A protein and the small-molecule ligand that binds it are described below.
Small molecule (SMILES): CCC(=O)Nc1ccc(CN2C(=O)N(c3cc(OC)cc(OC)c3)Cc3cnc(Nc4ccc(N5CCN(C)CC5)cc4)nc32)cc1

Binding-site contacts:
Ligand atom C17 contacts residue MET94 of chain 1.B at 3.1 Å (hydrophobic).
Ligand atom C10 contacts residue THR91 of chain 1.B at 3.4 Å.
Ligand atom C01 contacts residue LEU146 of chain 1.B at 3.5 Å (hydrophobic).
Ligand atom N02 contacts residue MET94 of chain 1.B at 3.0 Å (h-bond).
Ligand atom C16 contacts residue TYR93 of chain 1.B at 3.6 Å (hydrophobic).
Ligand atom C05 contacts residue LEU146 of chain 1.B at 3.7 Å (hydrophobic).
Ligand atom C06 contacts residue LEU146 of chain 1.B at 3.3 Å (hydrophobic).
Ligand atom O35 contacts residue VAL34 of chain 1.B at 3.6 Å.
Ligand atom O32 contacts residue ASP157 of chain 1.B at 2.7 Å (salt-bridge).
Ligand atom C45 contacts residue SER98 of chain 1.B at 3.4 Å.
Ligand atom N07 contacts residue VAL34 of chain 1.B at 3.6 Å.
Ligand atom O31 contacts residue LYS48 of chain 1.B at 3.2 Å.
Ligand atom O47 contacts residue ASP101 of chain 1.B at 3.0 Å (salt-bridge).
Ligand atom N11 contacts residue TYR93 of chain 1.B at 3.3 Å.
Ligand atom C36 contacts residue VAL34 of chain 1.B at 3.6 Å (hydrophobic).
Ligand atom C39 contacts residue LEU146 of chain 1.B at 3.6 Å (hydrophobic).
Ligand atom C10 contacts residue LEU146 of chain 1.B at 3.6 Å (hydrophobic).
Ligand atom C44 contacts residue SER98 of chain 1.B at 3.6 Å.
Ligand atom C14 contacts residue LEU26 of chain 1.B at 3.6 Å (hydrophobic).
Ligand atom C15 contacts residue LEU26 of chain 1.B at 3.5 Å (hydrophobic).
Ligand atom C06 contacts residue ALA46 of chain 1.B at 3.7 Å (hydrophobic).
Ligand atom C27 contacts residue ASP157 of chain 1.B at 3.4 Å.
Ligand atom C17 contacts residue TYR93 of chain 1.B at 3.2 Å (hydrophobic).
Ligand atom C01 contacts residue GLU92 of chain 1.B at 3.3 Å.
Ligand atom C45 contacts residue ASP101 of chain 1.B at 3.2 Å.
Ligand atom C34 contacts residue MET67 of chain 1.B at 3.5 Å (hydrophobic).
Ligand atom C38 contacts residue LEU146 of chain 1.B at 3.5 Å (hydrophobic).
Ligand atom C46 contacts residue SER98 of chain 1.B at 3.4 Å.
Ligand atom C34 contacts residue GLU63 of chain 1.B at 3.6 Å.
Ligand atom C33 contacts residue GLU63 of chain 1.B at 3.4 Å.
Ligand atom C34 contacts residue PHE158 of chain 1.B at 3.7 Å (hydrophobic).
Ligand atom C16 contacts residue LEU26 of chain 1.B at 3.7 Å (hydrophobic).
Ligand atom C34 contacts residue ASP157 of chain 1.B at 3.2 Å.
Ligand atom N11 contacts residue MET94 of chain 1.B at 2.8 Å (h-bond).
Ligand atom C01 contacts residue ALA46 of chain 1.B at 3.5 Å (hydrophobic).
Ligand atom C44 contacts residue ASP101 of chain 1.B at 3.5 Å.
Ligand atom O32 contacts residue ALA156 of chain 1.B at 3.3 Å.
Ligand atom C12 contacts residue MET94 of chain 1.B at 3.3 Å (hydrophobic).
Ligand atom C46 contacts residue ALA143 of chain 1.B at 3.6 Å (hydrophobic).
Ligand atom C33 contacts residue MET67 of chain 1.B at 3.5 Å (hydrophobic).

Sequence of chain 1.B:
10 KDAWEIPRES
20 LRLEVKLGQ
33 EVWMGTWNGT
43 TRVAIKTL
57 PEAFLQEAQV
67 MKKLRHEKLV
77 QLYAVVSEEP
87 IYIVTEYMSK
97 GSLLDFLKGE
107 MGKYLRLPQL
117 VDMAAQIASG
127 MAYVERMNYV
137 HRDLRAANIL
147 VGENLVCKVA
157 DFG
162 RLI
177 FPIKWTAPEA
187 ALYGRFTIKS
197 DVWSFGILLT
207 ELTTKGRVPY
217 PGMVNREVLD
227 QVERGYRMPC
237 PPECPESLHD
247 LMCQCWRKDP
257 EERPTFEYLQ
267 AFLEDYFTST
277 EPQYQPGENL